Sequence of chain 1.C:
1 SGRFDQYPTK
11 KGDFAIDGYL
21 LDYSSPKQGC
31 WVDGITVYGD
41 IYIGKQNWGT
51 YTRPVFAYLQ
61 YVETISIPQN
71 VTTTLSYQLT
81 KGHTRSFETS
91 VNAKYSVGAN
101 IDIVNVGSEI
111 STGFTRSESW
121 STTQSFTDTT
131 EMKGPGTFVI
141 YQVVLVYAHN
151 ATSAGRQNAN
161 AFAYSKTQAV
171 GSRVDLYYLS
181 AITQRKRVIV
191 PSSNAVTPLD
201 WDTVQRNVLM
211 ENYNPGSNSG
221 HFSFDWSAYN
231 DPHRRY

Binding-site contacts:
Ligand atom CA contacts residue TYR229 of chain 1.C at 3.6 Å (hydrophobic).
Ligand atom CB contacts residue TYR229 of chain 1.C at 3.5 Å (hydrophobic).
Ligand atom N contacts residue VAL170 of chain 1.C at 3.7 Å.
Ligand atom O contacts residue TYR229 of chain 1.C at 3.1 Å (h-bond).
Ligand atom OG contacts residue GLY49 of chain 1.C at 2.8 Å (h-bond).
Ligand atom C contacts residue TYR229 of chain 1.C at 3.2 Å (hydrophobic).
Ligand atom N contacts residue TYR229 of chain 1.C at 3.8 Å.
Ligand atom CD2 contacts residue ZN1 of chain 1.AA at 3.4 Å.
Ligand atom CG contacts residue TRP48 of chain 1.C at 3.8 Å (hydrophobic).
Ligand atom O contacts residue TYR229 of chain 1.C at 3.8 Å.
Ligand atom OG contacts residue TRP48 of chain 1.C at 3.5 Å.
Ligand atom N contacts residue TYR38 of chain 1.C at 3.6 Å (h-bond).
Ligand atom CB contacts residue ARG173 of chain 1.C at 3.4 Å.
Ligand atom CA contacts residue TYR229 of chain 1.C at 3.7 Å (hydrophobic).
Ligand atom CA contacts residue GLN46 of chain 1.C at 3.6 Å.
Ligand atom CB contacts residue SER153 of chain 1.C at 3.8 Å.
Ligand atom O contacts residue ARG173 of chain 1.C at 2.7 Å (salt-bridge).
Ligand atom O contacts residue TYR51 of chain 1.C at 2.8 Å (h-bond).
Ligand atom ND1 contacts residue TYR38 of chain 1.C at 2.8 Å (h-bond).
Ligand atom CB contacts residue TRP226 of chain 1.C at 3.6 Å (hydrophobic).
Ligand atom O contacts residue GLN46 of chain 1.C at 3.3 Å (h-bond).
Ligand atom NE2 contacts residue ASP40 of chain 1.C at 3.5 Å (salt-bridge).
Ligand atom CB contacts residue GLN46 of chain 1.C at 3.5 Å.
Ligand atom CB contacts residue TYR229 of chain 1.C at 3.7 Å (hydrophobic).
Ligand atom O contacts residue SER153 of chain 1.C at 3.5 Å (h-bond).
Ligand atom CG contacts residue SER153 of chain 1.C at 3.7 Å.
Ligand atom OG contacts residue THR152 of chain 1.C at 3.0 Å.
Ligand atom CE1 contacts residue ZN1 of chain 1.AA at 3.5 Å.
Ligand atom C contacts residue TYR51 of chain 1.C at 3.7 Å (hydrophobic).
Ligand atom CG contacts residue GLN46 of chain 1.C at 3.6 Å.
Ligand atom NE2 contacts residue ZN1 of chain 1.AA at 2.5 Å.
Ligand atom N contacts residue GLN46 of chain 1.C at 3.0 Å (h-bond).
Ligand atom N contacts residue TYR51 of chain 1.C at 3.6 Å (h-bond).
Ligand atom CG contacts residue TYR38 of chain 1.C at 3.7 Å (hydrophobic).
Ligand atom N contacts residue TYR229 of chain 1.C at 3.4 Å (h-bond).
Ligand atom CB contacts residue THR152 of chain 1.C at 3.3 Å.
Ligand atom CG contacts residue ASP175 of chain 1.C at 3.7 Å.
Ligand atom OE1 contacts residue ASN230 of chain 1.C at 3.0 Å (h-bond).
Ligand atom CE1 contacts residue GLY49 of chain 1.C at 3.8 Å.
Ligand atom CE1 contacts residue TYR38 of chain 1.C at 3.3 Å (hydrophobic).

A protein and the small-molecule ligand that binds it are described below.
Small molecule (SMILES): CC[C@H](C)[C@H](NC(=O)[C@H](CO)NC(=O)[C@H](Cc1cnc[nH]1)NC(=O)[C@H](CO)NC(=O)[C@H](CCC(N)=O)NC(=O)[C@@H]1CCCN1C(=O)[C@@H](N)CCC(N)=O)C(=O)N[C@@H](CCC(=O)O)C(=O)N[C@H](C=O)CC(C)C